Sequence of chain 7.D:
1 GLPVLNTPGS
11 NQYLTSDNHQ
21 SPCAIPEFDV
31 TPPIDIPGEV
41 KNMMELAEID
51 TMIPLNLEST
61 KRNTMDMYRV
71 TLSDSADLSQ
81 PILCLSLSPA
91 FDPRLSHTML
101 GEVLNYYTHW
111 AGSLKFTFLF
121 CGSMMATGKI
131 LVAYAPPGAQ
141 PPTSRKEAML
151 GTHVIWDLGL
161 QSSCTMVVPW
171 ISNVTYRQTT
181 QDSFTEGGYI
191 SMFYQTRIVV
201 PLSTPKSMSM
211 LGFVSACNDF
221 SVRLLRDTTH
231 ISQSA

Binding-site contacts:
Ligand atom C21 contacts residue PHE236 of chain 7.B at 3.4 Å (hydrophobic).
Ligand atom C4 contacts residue TYR157 of chain 7.B at 3.4 Å (hydrophobic).
Ligand atom C13 contacts residue VAL197 of chain 7.B at 3.6 Å (hydrophobic).
Ligand atom C9 contacts residue ILE108 of chain 7.B at 3.5 Å (hydrophobic).
Ligand atom C3 contacts residue TYR157 of chain 7.B at 3.5 Å (hydrophobic).
Ligand atom N4 contacts residue ILE192 of chain 7.B at 3.6 Å.
Ligand atom C20 contacts residue PHE236 of chain 7.B at 3.2 Å (hydrophobic).
Ligand atom C7 contacts residue PHE132 of chain 7.B at 3.6 Å (hydrophobic).
Ligand atom C21 contacts residue TYR203 of chain 7.B at 3.8 Å (hydrophobic).
Ligand atom C1 contacts residue ILE181 of chain 7.B at 3.4 Å (hydrophobic).
Ligand atom N4 contacts residue LEU239 of chain 7.B at 3.8 Å.
Ligand atom C22 contacts residue PHE236 of chain 7.B at 3.9 Å (hydrophobic).
Ligand atom N3 contacts residue ILE192 of chain 7.B at 3.8 Å.
Ligand atom C10 contacts residue VAL194 of chain 7.B at 3.7 Å (hydrophobic).
Ligand atom C14 contacts residue PHE236 of chain 7.B at 3.9 Å (hydrophobic).
Ligand atom C14 contacts residue VAL197 of chain 7.B at 3.6 Å (hydrophobic).
Ligand atom N6 contacts residue VAL194 of chain 7.B at 3.7 Å.
Ligand atom O24 contacts residue PHE236 of chain 7.B at 3.7 Å.
Ligand atom C19 contacts residue PHE236 of chain 7.B at 3.5 Å (hydrophobic).
Ligand atom C11 contacts residue TYR157 of chain 7.B at 3.6 Å (hydrophobic).
Ligand atom C27 contacts residue THR109 of chain 7.B at 3.5 Å.
Ligand atom O25 contacts residue TYR110 of chain 7.B at 3.0 Å.
Ligand atom C9 contacts residue TYR157 of chain 7.B at 3.8 Å (hydrophobic).
Ligand atom C23 contacts residue PHE236 of chain 7.B at 3.5 Å (hydrophobic).
Ligand atom C26 contacts residue THR109 of chain 7.B at 3.7 Å.
Ligand atom C1 contacts residue PRO179 of chain 7.B at 3.9 Å (hydrophobic).
Ligand atom C23 contacts residue TYR110 of chain 7.B at 3.3 Å (hydrophobic).
Ligand atom C12 contacts residue PHE236 of chain 7.B at 3.8 Å (hydrophobic).
Ligand atom C1 contacts residue ILE155 of chain 7.B at 3.7 Å (hydrophobic).
Ligand atom C4 contacts residue ALA24 of chain 7.D at 3.8 Å (hydrophobic).
Ligand atom C19 contacts residue TYR110 of chain 7.B at 3.7 Å (hydrophobic).
Ligand atom C3 contacts residue ALA24 of chain 7.D at 3.7 Å (hydrophobic).
Ligand atom C11 contacts residue VAL194 of chain 7.B at 3.7 Å (hydrophobic).
Ligand atom C20 contacts residue TYR110 of chain 7.B at 3.5 Å (hydrophobic).
Ligand atom C10 contacts residue TYR157 of chain 7.B at 3.6 Å (hydrophobic).
Ligand atom C8 contacts residue PHE132 of chain 7.B at 3.4 Å (hydrophobic).
Ligand atom O24 contacts residue TYR110 of chain 7.B at 3.9 Å.
Ligand atom C22 contacts residue TYR203 of chain 7.B at 3.5 Å (hydrophobic).
Ligand atom C3 contacts residue PRO179 of chain 7.B at 3.7 Å (hydrophobic).
Ligand atom C8 contacts residue ILE108 of chain 7.B at 3.8 Å (hydrophobic).

The small molecule below binds the protein below.
Small molecule (SMILES): CCOC(=O)c1ccc(OCCCCC2CCN(c3ccc(C)nn3)CC2)cc1

Sequence of chain 8.D:
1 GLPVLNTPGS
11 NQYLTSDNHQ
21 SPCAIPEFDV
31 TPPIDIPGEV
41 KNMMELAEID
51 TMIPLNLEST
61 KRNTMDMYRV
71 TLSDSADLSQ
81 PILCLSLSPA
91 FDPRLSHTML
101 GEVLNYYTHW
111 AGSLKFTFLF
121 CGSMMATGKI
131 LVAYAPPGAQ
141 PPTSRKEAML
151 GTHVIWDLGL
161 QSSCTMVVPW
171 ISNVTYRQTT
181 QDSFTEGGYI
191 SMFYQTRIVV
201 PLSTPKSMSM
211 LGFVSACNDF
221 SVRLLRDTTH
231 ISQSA

Sequence of chain 7.B:
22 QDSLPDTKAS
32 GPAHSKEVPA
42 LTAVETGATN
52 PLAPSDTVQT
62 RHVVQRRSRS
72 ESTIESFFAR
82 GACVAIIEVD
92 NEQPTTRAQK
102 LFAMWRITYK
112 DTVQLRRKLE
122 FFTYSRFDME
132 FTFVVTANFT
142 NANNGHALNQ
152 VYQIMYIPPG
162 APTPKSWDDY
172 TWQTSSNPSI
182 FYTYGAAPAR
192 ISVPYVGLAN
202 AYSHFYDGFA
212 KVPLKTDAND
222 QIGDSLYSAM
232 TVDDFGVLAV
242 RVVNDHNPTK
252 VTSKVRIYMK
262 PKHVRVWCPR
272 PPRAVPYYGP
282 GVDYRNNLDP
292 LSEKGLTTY